Sequence of chain 1.C:
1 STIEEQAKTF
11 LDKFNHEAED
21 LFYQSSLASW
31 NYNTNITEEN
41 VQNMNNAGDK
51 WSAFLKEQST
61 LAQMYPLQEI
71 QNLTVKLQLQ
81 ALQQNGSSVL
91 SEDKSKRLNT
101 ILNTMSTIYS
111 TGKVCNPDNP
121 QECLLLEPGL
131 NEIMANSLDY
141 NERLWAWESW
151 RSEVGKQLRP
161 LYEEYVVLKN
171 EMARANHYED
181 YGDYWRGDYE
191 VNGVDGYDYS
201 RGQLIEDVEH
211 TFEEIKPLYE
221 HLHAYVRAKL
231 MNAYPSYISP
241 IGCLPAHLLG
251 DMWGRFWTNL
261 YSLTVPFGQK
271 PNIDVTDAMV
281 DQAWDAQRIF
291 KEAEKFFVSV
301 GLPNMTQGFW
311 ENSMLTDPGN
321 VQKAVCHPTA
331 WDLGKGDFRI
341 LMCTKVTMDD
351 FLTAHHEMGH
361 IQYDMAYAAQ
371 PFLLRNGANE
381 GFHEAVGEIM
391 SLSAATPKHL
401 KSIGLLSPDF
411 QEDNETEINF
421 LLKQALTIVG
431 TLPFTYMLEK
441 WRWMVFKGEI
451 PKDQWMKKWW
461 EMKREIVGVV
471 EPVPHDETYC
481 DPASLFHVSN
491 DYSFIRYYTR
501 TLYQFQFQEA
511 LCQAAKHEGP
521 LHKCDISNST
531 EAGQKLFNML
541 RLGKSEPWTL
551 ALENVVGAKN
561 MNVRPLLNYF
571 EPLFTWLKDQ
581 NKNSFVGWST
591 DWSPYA

Binding-site contacts:
Ligand atom C7 contacts residue GLN307 of chain 1.C at 3.3 Å.
Ligand atom C7 contacts residue MET305 of chain 1.C at 4.3 Å (hydrophobic).
Ligand atom O3 contacts residue GLN307 of chain 1.C at 3.6 Å (h-bond).
Ligand atom C8 contacts residue ASN304 of chain 1.C at 4.4 Å.
Ligand atom C1 contacts residue ASN304 of chain 1.C at 1.4 Å.
Ligand atom C1 contacts residue GLN307 of chain 1.C at 4.3 Å.
Ligand atom C8 contacts residue GLU294 of chain 1.C at 3.7 Å.
Ligand atom C7 contacts residue GLU294 of chain 1.C at 4.2 Å.
Ligand atom N2 contacts residue GLN307 of chain 1.C at 2.5 Å (h-bond).
Ligand atom C8 contacts residue GLN307 of chain 1.C at 3.2 Å.
Ligand atom O7 contacts residue ASN304 of chain 1.C at 3.4 Å (h-bond).
Ligand atom O7 contacts residue GLU294 of chain 1.C at 4.4 Å.
Ligand atom C7 contacts residue ASN304 of chain 1.C at 3.3 Å.
Ligand atom C2 contacts residue ASN304 of chain 1.C at 2.5 Å.
Ligand atom O5 contacts residue ASN304 of chain 1.C at 2.4 Å (h-bond).
Ligand atom C5 contacts residue ASN304 of chain 1.C at 3.7 Å.
Ligand atom C8 contacts residue MET305 of chain 1.C at 3.8 Å (hydrophobic).
Ligand atom O7 contacts residue GLN307 of chain 1.C at 4.5 Å.
Ligand atom N2 contacts residue MET305 of chain 1.C at 4.1 Å.
Ligand atom C3 contacts residue GLN307 of chain 1.C at 3.5 Å.
Ligand atom C4 contacts residue ASN304 of chain 1.C at 4.2 Å.
Ligand atom C2 contacts residue GLN307 of chain 1.C at 3.5 Å.
Ligand atom N2 contacts residue ASN304 of chain 1.C at 2.9 Å (h-bond).
Ligand atom C3 contacts residue ASN304 of chain 1.C at 3.8 Å.

A protein and the small-molecule ligand that binds it are described below.
Small molecule (SMILES): CC(=O)N[C@@H]1[C@@H](O)[C@H](O)[C@@H](CO)O[C@H]1O